Binding-site contacts:
Ligand atom C1 contacts residue ASN340 of chain 1.A at 1.5 Å.
Ligand atom C7 contacts residue ASN340 of chain 1.A at 3.6 Å.
Ligand atom C3 contacts residue ASN340 of chain 1.A at 3.8 Å.
Ligand atom C8 contacts residue PHE339 of chain 1.A at 3.7 Å (hydrophobic).
Ligand atom C2 contacts residue ASN340 of chain 1.A at 2.5 Å.
Ligand atom O7 contacts residue ASP336 of chain 1.A at 4.0 Å.
Ligand atom C4 contacts residue ASN340 of chain 1.A at 4.3 Å.
Ligand atom O7 contacts residue ASN340 of chain 1.A at 3.8 Å.
Ligand atom N2 contacts residue ASN340 of chain 1.A at 2.9 Å (h-bond).
Ligand atom O5 contacts residue ASN340 of chain 1.A at 2.4 Å (h-bond).
Ligand atom C5 contacts residue ASN340 of chain 1.A at 3.7 Å.

Sequence of chain 1.A:
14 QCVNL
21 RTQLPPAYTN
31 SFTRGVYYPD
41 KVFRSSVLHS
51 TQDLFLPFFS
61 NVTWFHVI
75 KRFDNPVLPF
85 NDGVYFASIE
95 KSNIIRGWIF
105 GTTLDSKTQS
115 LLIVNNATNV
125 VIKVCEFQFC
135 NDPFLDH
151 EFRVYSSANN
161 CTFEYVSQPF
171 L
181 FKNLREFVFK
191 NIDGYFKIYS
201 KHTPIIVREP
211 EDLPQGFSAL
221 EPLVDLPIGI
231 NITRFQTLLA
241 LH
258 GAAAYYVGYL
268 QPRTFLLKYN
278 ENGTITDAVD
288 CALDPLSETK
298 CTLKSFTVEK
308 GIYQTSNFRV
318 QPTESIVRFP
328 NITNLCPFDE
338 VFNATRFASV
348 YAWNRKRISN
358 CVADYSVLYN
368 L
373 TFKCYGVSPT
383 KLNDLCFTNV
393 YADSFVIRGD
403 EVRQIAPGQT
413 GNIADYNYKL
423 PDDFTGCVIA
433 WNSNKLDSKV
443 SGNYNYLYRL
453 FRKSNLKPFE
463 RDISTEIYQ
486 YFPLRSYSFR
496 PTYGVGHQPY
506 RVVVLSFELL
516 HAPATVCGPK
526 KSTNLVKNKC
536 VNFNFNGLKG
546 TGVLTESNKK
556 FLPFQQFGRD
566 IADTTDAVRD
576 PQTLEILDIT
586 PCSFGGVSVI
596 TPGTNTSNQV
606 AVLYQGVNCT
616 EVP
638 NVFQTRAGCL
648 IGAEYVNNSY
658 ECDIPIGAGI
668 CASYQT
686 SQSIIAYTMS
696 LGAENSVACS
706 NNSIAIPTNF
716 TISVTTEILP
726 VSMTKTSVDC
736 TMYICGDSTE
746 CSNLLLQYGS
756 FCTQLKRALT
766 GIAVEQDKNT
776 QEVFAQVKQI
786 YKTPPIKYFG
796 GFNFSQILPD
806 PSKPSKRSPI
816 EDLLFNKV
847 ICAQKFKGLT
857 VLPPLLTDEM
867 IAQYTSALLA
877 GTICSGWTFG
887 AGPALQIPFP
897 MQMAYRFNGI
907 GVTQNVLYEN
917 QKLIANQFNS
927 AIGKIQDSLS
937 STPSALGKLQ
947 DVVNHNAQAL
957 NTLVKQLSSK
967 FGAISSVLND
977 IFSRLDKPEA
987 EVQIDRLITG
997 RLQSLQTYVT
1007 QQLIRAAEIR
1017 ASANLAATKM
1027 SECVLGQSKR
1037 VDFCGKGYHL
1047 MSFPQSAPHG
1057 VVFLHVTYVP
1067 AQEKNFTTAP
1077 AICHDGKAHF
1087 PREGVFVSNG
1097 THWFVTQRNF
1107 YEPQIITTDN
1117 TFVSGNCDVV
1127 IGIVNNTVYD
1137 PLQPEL

A small-molecule ligand and the protein it binds are described below.
Small molecule (SMILES): CC(=O)N[C@@H]1[C@@H](O)[C@H](O)[C@@H](CO)O[C@H]1O